Binding-site contacts:
Ligand atom C3 contacts residue ASN307 of chain 46.E at 3.8 Å.
Ligand atom C8 contacts residue PRO305 of chain 46.E at 2.9 Å (hydrophobic).
Ligand atom C2 contacts residue ASN307 of chain 46.E at 2.5 Å.
Ligand atom C7 contacts residue PRO305 of chain 46.E at 4.3 Å (hydrophobic).
Ligand atom C7 contacts residue ASN307 of chain 46.E at 4.1 Å.
Ligand atom C8 contacts residue ILE306 of chain 46.E at 3.7 Å (hydrophobic).
Ligand atom C8 contacts residue ASN307 of chain 46.E at 4.5 Å.
Ligand atom C1 contacts residue ASN307 of chain 46.E at 1.4 Å.
Ligand atom O5 contacts residue ASN307 of chain 46.E at 2.3 Å (h-bond).
Ligand atom O6 contacts residue GLN328 of chain 46.E at 4.3 Å.
Ligand atom N2 contacts residue ASN307 of chain 46.E at 3.0 Å (h-bond).
Ligand atom C4 contacts residue ASN307 of chain 46.E at 4.2 Å.
Ligand atom C5 contacts residue ASN307 of chain 46.E at 3.6 Å.

This small molecule binds to this protein.
Small molecule (SMILES): CC(=O)N[C@H]1[C@H](O[C@H]2[C@H](O)[C@@H](NC(C)=O)CO[C@@H]2CO[C@@H]2O[C@@H](C)[C@@H](O)[C@@H](O)[C@@H]2O)O[C@H](CO)[C@@H](O[C@@H]2O[C@H](CO)[C@@H](O)[C@H](O)[C@@H]2O)[C@@H]1O

Sequence of chain 46.E:
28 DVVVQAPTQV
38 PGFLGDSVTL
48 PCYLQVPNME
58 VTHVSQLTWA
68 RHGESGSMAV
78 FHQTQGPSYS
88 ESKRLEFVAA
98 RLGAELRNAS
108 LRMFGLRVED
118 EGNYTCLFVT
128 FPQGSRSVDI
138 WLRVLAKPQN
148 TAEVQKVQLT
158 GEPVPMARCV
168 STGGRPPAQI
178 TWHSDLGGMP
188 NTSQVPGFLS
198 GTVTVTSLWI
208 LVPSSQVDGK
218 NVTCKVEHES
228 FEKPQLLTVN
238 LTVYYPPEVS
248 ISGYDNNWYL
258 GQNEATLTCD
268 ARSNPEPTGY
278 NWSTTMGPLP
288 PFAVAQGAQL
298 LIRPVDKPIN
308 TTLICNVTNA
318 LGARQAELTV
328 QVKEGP